This small molecule binds to this protein.
Small molecule (SMILES): CC(C)C[C@H](NC(=O)CNC(=O)[C@H](CCCN=C(N)N)NC(=O)[C@H](C)NC(=O)CN)C(=O)N[C@H](C(=O)NCC(=O)N[C@@H](CCCNC(N)=O)C(=O)N1C[C@H](O)C[C@H]1C=O)[C@@H](C)O

Sequence of chain 1.M:
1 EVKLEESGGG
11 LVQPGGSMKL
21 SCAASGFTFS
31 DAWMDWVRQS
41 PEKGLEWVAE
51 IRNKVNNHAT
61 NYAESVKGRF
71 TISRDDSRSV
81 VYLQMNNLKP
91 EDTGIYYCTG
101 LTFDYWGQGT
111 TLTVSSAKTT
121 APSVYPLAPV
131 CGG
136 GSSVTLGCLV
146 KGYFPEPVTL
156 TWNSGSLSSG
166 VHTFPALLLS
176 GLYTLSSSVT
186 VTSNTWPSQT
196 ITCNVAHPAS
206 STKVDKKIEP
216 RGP

Sequence of chain 1.N:
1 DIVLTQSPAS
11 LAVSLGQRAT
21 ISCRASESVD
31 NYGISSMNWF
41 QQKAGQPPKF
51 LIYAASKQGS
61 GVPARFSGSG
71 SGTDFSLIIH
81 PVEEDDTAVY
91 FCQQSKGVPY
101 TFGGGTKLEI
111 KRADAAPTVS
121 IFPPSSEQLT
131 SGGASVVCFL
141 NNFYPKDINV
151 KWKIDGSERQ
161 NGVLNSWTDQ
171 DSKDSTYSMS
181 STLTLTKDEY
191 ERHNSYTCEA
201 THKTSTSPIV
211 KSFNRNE

Binding-site contacts:
Ligand atom CG contacts residue SER36 of chain 1.N at 3.6 Å.
Ligand atom OG1 contacts residue LEU101 of chain 1.M at 3.7 Å.
Ligand atom CB contacts residue ASP104 of chain 1.M at 3.6 Å.
Ligand atom CA contacts residue ASN38 of chain 1.N at 3.5 Å.
Ligand atom CD1 contacts residue ASP104 of chain 1.M at 3.4 Å.
Ligand atom OG1 contacts residue ASP104 of chain 1.M at 2.8 Å (salt-bridge).
Ligand atom O contacts residue SER95 of chain 1.N at 3.6 Å.
Ligand atom C contacts residue ASN38 of chain 1.N at 3.7 Å.
Ligand atom CG contacts residue ASP104 of chain 1.M at 3.6 Å.
Ligand atom O contacts residue THR102 of chain 1.M at 2.9 Å (h-bond).
Ligand atom CB contacts residue ASP31 of chain 1.M at 3.0 Å.
Ligand atom N6 contacts residue LYS96 of chain 1.N at 3.7 Å.
Ligand atom CG2 contacts residue PHE50 of chain 1.N at 3.3 Å (hydrophobic).
Ligand atom C3 contacts residue SER95 of chain 1.N at 3.2 Å.
Ligand atom OG1 contacts residue PHE103 of chain 1.M at 3.1 Å (h-bond).
Ligand atom O contacts residue LEU101 of chain 1.M at 3.1 Å.
Ligand atom N8 contacts residue GLY97 of chain 1.N at 3.5 Å.
Ligand atom N contacts residue ASP104 of chain 1.M at 3.0 Å (salt-bridge).
Ligand atom N contacts residue ASP104 of chain 1.M at 3.1 Å (salt-bridge).
Ligand atom CG contacts residue TRP33 of chain 1.M at 3.5 Å (hydrophobic).
Ligand atom O contacts residue SER95 of chain 1.N at 2.8 Å (h-bond).
Ligand atom CB contacts residue ASN38 of chain 1.N at 3.4 Å.
Ligand atom C contacts residue ASP104 of chain 1.M at 3.6 Å.
Ligand atom NE contacts residue TRP33 of chain 1.M at 3.5 Å.
Ligand atom CB contacts residue ASP104 of chain 1.M at 3.7 Å.
Ligand atom O contacts residue TYR53 of chain 1.N at 3.2 Å.
Ligand atom O contacts residue TRP33 of chain 1.M at 3.1 Å (h-bond).
Ligand atom CG2 contacts residue ASN38 of chain 1.N at 3.7 Å.
Ligand atom C contacts residue TYR32 of chain 1.N at 3.6 Å (hydrophobic).
Ligand atom O contacts residue ALA32 of chain 1.M at 3.6 Å.
Ligand atom O7 contacts residue ARG52 of chain 1.M at 2.9 Å (salt-bridge).
Ligand atom OD1 contacts residue SER36 of chain 1.N at 3.3 Å.
Ligand atom OD1 contacts residue ILE34 of chain 1.N at 3.1 Å.
Ligand atom O contacts residue ASP31 of chain 1.M at 3.4 Å (salt-bridge).
Ligand atom CD contacts residue SER36 of chain 1.N at 3.1 Å.
Ligand atom CA contacts residue LEU101 of chain 1.M at 3.5 Å (hydrophobic).
Ligand atom CA contacts residue ASP104 of chain 1.M at 3.5 Å.
Ligand atom N8 contacts residue VAL98 of chain 1.N at 3.7 Å.
Ligand atom CA contacts residue SER95 of chain 1.N at 3.4 Å.
Ligand atom O contacts residue ASN38 of chain 1.N at 3.1 Å (h-bond).